Sequence of chain 1.A:
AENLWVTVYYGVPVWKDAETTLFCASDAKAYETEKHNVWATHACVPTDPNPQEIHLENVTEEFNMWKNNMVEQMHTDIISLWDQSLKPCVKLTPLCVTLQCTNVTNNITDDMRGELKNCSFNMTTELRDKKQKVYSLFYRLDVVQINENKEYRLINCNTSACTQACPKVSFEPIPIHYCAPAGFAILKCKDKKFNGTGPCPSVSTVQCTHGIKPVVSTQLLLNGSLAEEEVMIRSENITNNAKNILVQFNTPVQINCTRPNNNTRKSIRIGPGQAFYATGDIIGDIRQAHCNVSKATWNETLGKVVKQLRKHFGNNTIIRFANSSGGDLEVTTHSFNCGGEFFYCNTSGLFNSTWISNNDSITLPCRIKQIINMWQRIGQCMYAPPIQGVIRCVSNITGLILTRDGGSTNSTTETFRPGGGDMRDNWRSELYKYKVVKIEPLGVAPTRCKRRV

Binding-site contacts:
Ligand atom C1 contacts residue ASN232 of chain 1.A at 1.4 Å.
Ligand atom C2 contacts residue ASN232 of chain 1.A at 2.4 Å.
Ligand atom C4 contacts residue ASN232 of chain 1.A at 4.2 Å.
Ligand atom C6 contacts residue GLU181 of chain 1.A at 3.1 Å.
Ligand atom O5 contacts residue NAG1 of chain 1.LA at 3.6 Å (h-bond).
Ligand atom C1 contacts residue VAL414 of chain 1.A at 4.2 Å (hydrophobic).
Ligand atom C6 contacts residue NAG1 of chain 1.LA at 3.9 Å.
Ligand atom O6 contacts residue GLU181 of chain 1.A at 4.3 Å.
Ligand atom O3 contacts residue CYS413 of chain 1.A at 4.2 Å.
Ligand atom C5 contacts residue VAL414 of chain 1.A at 3.6 Å (hydrophobic).
Ligand atom O7 contacts residue PRO182 of chain 1.A at 4.5 Å.
Ligand atom N2 contacts residue ASN232 of chain 1.A at 2.9 Å (h-bond).
Ligand atom O6 contacts residue CYS413 of chain 1.A at 4.3 Å.
Ligand atom O5 contacts residue VAL414 of chain 1.A at 4.3 Å.
Ligand atom C5 contacts residue NAG1 of chain 1.LA at 4.1 Å.
Ligand atom C4 contacts residue GLU181 of chain 1.A at 4.5 Å.
Ligand atom C8 contacts residue VAL224 of chain 1.A at 4.0 Å (hydrophobic).
Ligand atom C5 contacts residue ASN232 of chain 1.A at 3.7 Å.
Ligand atom O4 contacts residue GLU181 of chain 1.A at 3.8 Å.
Ligand atom C4 contacts residue VAL414 of chain 1.A at 4.0 Å (hydrophobic).
Ligand atom C8 contacts residue LEU231 of chain 1.A at 4.1 Å (hydrophobic).
Ligand atom O4 contacts residue VAL414 of chain 1.A at 3.9 Å.
Ligand atom O2 contacts residue GLU181 of chain 1.A at 4.1 Å.
Ligand atom O5 contacts residue LYS222 of chain 1.A at 4.4 Å.
Ligand atom C1 contacts residue NAG1 of chain 1.LA at 4.3 Å.
Ligand atom C3 contacts residue ASN232 of chain 1.A at 3.8 Å.
Ligand atom C7 contacts residue ASN346 of chain 1.A at 3.9 Å.
Ligand atom C3 contacts residue VAL414 of chain 1.A at 3.8 Å (hydrophobic).
Ligand atom N2 contacts residue SER415 of chain 1.A at 4.0 Å.
Ligand atom O7 contacts residue ASN346 of chain 1.A at 3.9 Å.
Ligand atom C8 contacts residue ASN346 of chain 1.A at 3.2 Å.
Ligand atom C5 contacts residue GLU181 of chain 1.A at 3.7 Å.
Ligand atom C3 contacts residue SER415 of chain 1.A at 4.4 Å.
Ligand atom C7 contacts residue VAL224 of chain 1.A at 4.5 Å (hydrophobic).
Ligand atom C2 contacts residue GLU181 of chain 1.A at 4.1 Å.
Ligand atom C7 contacts residue ASN232 of chain 1.A at 3.9 Å.
Ligand atom O6 contacts residue GLY348 of chain 1.A at 4.0 Å.
Ligand atom O5 contacts residue ASN232 of chain 1.A at 2.4 Å (h-bond).
Ligand atom O5 contacts residue GLU181 of chain 1.A at 4.4 Å.

This protein binds this small molecule.
Small molecule (SMILES): CC(=O)N[C@H]1[C@H](O[C@H]2[C@H](O)[C@@H](NC(C)=O)CO[C@@H]2CO)O[C@H](CO)[C@@H](O[C@@H]2O[C@H](CO)[C@@H](O)[C@H](O)[C@@H]2O)[C@@H]1O